The small molecule below binds the protein below.
Small molecule (SMILES): CC(=O)N[C@@H]1[C@@H](O)[C@H](O)[C@@H](CO)O[C@H]1O

Sequence of chain 2.A:
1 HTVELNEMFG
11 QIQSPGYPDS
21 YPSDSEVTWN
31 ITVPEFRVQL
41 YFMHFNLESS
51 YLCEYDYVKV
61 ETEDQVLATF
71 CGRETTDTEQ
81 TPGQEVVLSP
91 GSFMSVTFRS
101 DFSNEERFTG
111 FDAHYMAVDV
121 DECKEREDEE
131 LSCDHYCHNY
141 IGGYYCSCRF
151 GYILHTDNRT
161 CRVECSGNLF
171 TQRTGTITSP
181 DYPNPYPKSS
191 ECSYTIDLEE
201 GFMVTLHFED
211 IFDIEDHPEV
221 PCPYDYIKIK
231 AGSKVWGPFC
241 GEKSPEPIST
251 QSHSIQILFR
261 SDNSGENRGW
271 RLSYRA

Binding-site contacts:
Ligand atom C7 contacts residue THR156 of chain 2.A at 4.3 Å.
Ligand atom C3 contacts residue ASN158 of chain 2.A at 3.8 Å.
Ligand atom N2 contacts residue THR156 of chain 2.A at 4.1 Å.
Ligand atom C2 contacts residue ASN158 of chain 2.A at 2.5 Å.
Ligand atom C1 contacts residue ASN158 of chain 2.A at 1.4 Å.
Ligand atom C7 contacts residue ASN158 of chain 2.A at 3.1 Å.
Ligand atom N2 contacts residue ASN158 of chain 2.A at 2.9 Å (h-bond).
Ligand atom O5 contacts residue ASN158 of chain 2.A at 2.4 Å (h-bond).
Ligand atom O7 contacts residue ASN158 of chain 2.A at 2.8 Å (h-bond).
Ligand atom O7 contacts residue ASP157 of chain 2.A at 4.2 Å.
Ligand atom C4 contacts residue ASN158 of chain 2.A at 4.2 Å.
Ligand atom C8 contacts residue THR156 of chain 2.A at 4.2 Å.
Ligand atom C8 contacts residue ASN158 of chain 2.A at 4.3 Å.
Ligand atom C5 contacts residue ASN158 of chain 2.A at 3.7 Å.
Ligand atom C1 contacts residue THR156 of chain 2.A at 4.2 Å.